A protein and the small-molecule ligand that binds it are described below.
Small molecule (SMILES): CC(=O)N[C@@H]1[C@@H](O)[C@H](O)[C@@H](CO)O[C@H]1O

Sequence of chain 1.C:
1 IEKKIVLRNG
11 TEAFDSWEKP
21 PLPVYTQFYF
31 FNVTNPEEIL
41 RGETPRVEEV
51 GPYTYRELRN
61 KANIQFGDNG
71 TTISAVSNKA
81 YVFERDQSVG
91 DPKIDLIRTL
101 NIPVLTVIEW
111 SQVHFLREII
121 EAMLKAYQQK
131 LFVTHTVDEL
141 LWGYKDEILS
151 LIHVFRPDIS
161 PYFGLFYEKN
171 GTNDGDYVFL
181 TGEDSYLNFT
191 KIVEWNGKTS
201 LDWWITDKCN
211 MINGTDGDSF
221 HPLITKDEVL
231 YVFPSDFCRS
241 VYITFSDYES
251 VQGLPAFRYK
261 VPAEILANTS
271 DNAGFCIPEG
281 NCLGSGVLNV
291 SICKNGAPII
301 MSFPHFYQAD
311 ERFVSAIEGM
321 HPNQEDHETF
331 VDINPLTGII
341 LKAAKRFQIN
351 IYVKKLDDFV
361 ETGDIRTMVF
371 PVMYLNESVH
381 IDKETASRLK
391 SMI

Binding-site contacts:
Ligand atom C8 contacts residue GLY284 of chain 1.C at 4.5 Å.
Ligand atom C7 contacts residue ASN268 of chain 1.C at 3.0 Å.
Ligand atom O5 contacts residue ASN268 of chain 1.C at 2.3 Å (h-bond).
Ligand atom N2 contacts residue ASN268 of chain 1.C at 3.0 Å (h-bond).
Ligand atom O7 contacts residue ASN268 of chain 1.C at 2.4 Å (h-bond).
Ligand atom C8 contacts residue LEU283 of chain 1.C at 4.4 Å (hydrophobic).
Ligand atom C5 contacts residue ASN268 of chain 1.C at 3.6 Å.
Ligand atom C4 contacts residue ASN268 of chain 1.C at 4.3 Å.
Ligand atom C7 contacts residue CYS282 of chain 1.C at 4.3 Å (hydrophobic).
Ligand atom C8 contacts residue ASN268 of chain 1.C at 4.2 Å.
Ligand atom C2 contacts residue ASN268 of chain 1.C at 2.6 Å.
Ligand atom C1 contacts residue ASN268 of chain 1.C at 1.5 Å.
Ligand atom C8 contacts residue CYS282 of chain 1.C at 3.1 Å (hydrophobic).
Ligand atom C3 contacts residue ASN268 of chain 1.C at 3.9 Å.